Sequence of chain 1.A:
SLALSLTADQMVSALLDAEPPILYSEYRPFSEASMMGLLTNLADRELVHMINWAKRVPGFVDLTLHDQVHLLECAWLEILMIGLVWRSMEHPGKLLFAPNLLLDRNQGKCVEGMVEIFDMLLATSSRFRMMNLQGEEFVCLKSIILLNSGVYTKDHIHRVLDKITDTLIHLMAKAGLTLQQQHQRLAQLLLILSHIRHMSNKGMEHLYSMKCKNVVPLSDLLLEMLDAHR

Binding-site contacts:
Ligand atom C20 contacts residue MET46 of chain 1.A at 3.5 Å (hydrophobic).
Ligand atom C17 contacts residue ILE127 of chain 1.A at 4.0 Å (hydrophobic).
Ligand atom C10 contacts residue LEU94 of chain 1.A at 3.8 Å (hydrophobic).
Ligand atom C23 contacts residue HIS227 of chain 1.A at 3.5 Å.
Ligand atom C13 contacts residue MET91 of chain 1.A at 4.0 Å (hydrophobic).
Ligand atom C20 contacts residue HIS227 of chain 1.A at 3.5 Å.
Ligand atom C10 contacts residue LEU90 of chain 1.A at 3.5 Å (hydrophobic).
Ligand atom C09 contacts residue GLU56 of chain 1.A at 3.1 Å.
Ligand atom N01 contacts residue MET46 of chain 1.A at 3.8 Å.
Ligand atom C07 contacts residue LEU49 of chain 1.A at 3.8 Å (hydrophobic).
Ligand atom C17 contacts residue GLY224 of chain 1.A at 4.1 Å.
Ligand atom C08 contacts residue LEU52 of chain 1.A at 4.1 Å (hydrophobic).
Ligand atom C12 contacts residue MET91 of chain 1.A at 3.8 Å (hydrophobic).
Ligand atom C09 contacts residue ARG97 of chain 1.A at 4.1 Å.
Ligand atom O01 contacts residue GLU56 of chain 1.A at 2.4 Å (salt-bridge).
Ligand atom C19 contacts residue MET46 of chain 1.A at 3.7 Å (hydrophobic).
Ligand atom C22 contacts residue HIS227 of chain 1.A at 3.5 Å.
Ligand atom C20 contacts residue LEU228 of chain 1.A at 3.8 Å (hydrophobic).
Ligand atom C14 contacts residue LEU87 of chain 1.A at 4.0 Å (hydrophobic).
Ligand atom O01 contacts residue LEU90 of chain 1.A at 4.0 Å.
Ligand atom O01 contacts residue ARG97 of chain 1.A at 3.2 Å (salt-bridge).
Ligand atom C24 contacts residue MET124 of chain 1.A at 3.6 Å (hydrophobic).
Ligand atom C17 contacts residue MET124 of chain 1.A at 3.7 Å (hydrophobic).
Ligand atom C12 contacts residue LEU94 of chain 1.A at 3.8 Å (hydrophobic).
Ligand atom C19 contacts residue HIS227 of chain 1.A at 3.9 Å.
Ligand atom C04 contacts residue LEU49 of chain 1.A at 4.1 Å (hydrophobic).
Ligand atom C06 contacts residue PHE107 of chain 1.A at 4.0 Å (hydrophobic).
Ligand atom C22 contacts residue GLU122 of chain 1.A at 3.4 Å.
Ligand atom C11 contacts residue PHE107 of chain 1.A at 4.0 Å (hydrophobic).
Ligand atom C07 contacts residue ALA53 of chain 1.A at 3.7 Å (hydrophobic).
Ligand atom C23 contacts residue GLU122 of chain 1.A at 3.5 Å.
Ligand atom C01 contacts residue LEU228 of chain 1.A at 3.9 Å (hydrophobic).
Ligand atom C21 contacts residue HIS227 of chain 1.A at 3.2 Å.
Ligand atom C24 contacts residue HIS227 of chain 1.A at 3.7 Å.
Ligand atom C20 contacts residue MET231 of chain 1.A at 4.1 Å (hydrophobic).
Ligand atom C08 contacts residue GLU56 of chain 1.A at 3.1 Å.
Ligand atom C21 contacts residue MET231 of chain 1.A at 3.7 Å (hydrophobic).
Ligand atom C08 contacts residue ALA53 of chain 1.A at 4.0 Å (hydrophobic).
Ligand atom C16 contacts residue MET91 of chain 1.A at 3.8 Å (hydrophobic).
Ligand atom C23 contacts residue MET124 of chain 1.A at 4.0 Å (hydrophobic).

The small molecule below binds the protein below.
Small molecule (SMILES): C[C@]12CC[C@@H]3c4ccc(O)cc4CC[C@H]3[C@@H]1CC[C@@H]2Nc1ccccc1